Sequence of chain 36.A:
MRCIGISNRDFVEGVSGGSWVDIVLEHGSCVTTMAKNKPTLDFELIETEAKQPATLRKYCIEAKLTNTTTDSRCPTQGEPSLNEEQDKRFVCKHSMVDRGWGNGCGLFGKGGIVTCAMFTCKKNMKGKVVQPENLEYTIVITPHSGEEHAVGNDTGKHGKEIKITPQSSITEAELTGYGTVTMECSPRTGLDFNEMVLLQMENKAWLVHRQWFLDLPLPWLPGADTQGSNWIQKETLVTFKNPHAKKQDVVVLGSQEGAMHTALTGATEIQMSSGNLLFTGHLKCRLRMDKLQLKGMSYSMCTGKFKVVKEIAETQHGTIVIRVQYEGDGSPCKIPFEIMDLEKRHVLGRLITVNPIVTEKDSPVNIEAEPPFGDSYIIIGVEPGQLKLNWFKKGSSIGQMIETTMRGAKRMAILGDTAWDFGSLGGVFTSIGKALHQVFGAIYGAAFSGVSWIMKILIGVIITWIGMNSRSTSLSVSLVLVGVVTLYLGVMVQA

Sequence of chain 31.A:
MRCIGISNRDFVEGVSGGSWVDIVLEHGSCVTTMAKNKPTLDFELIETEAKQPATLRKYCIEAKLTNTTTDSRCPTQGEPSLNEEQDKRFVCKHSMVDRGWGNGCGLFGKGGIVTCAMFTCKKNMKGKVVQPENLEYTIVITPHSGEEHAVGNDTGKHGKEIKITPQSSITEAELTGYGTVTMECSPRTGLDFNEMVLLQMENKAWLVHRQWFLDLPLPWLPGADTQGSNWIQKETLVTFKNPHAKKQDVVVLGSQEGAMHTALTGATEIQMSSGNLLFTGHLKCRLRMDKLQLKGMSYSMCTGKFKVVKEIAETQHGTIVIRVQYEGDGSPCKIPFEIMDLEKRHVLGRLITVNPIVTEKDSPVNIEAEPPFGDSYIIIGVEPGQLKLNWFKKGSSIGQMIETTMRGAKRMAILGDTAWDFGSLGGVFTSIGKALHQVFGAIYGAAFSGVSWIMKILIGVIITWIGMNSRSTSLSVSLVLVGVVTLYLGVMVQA

Binding-site contacts:
Ligand atom C6 contacts residue HIS158 of chain 31.A at 3.6 Å.
Ligand atom C1 contacts residue ASN153 of chain 31.A at 1.4 Å.
Ligand atom N2 contacts residue HIS149 of chain 31.A at 4.2 Å.
Ligand atom O5 contacts residue HIS158 of chain 31.A at 3.2 Å.
Ligand atom C7 contacts residue HIS149 of chain 31.A at 4.3 Å.
Ligand atom C5 contacts residue HIS158 of chain 31.A at 4.0 Å.
Ligand atom C3 contacts residue ASN153 of chain 31.A at 3.9 Å.
Ligand atom O6 contacts residue HIS149 of chain 31.A at 3.5 Å.
Ligand atom C5 contacts residue GLY156 of chain 31.A at 4.1 Å.
Ligand atom C4 contacts residue HIS149 of chain 31.A at 3.7 Å.
Ligand atom C3 contacts residue HIS149 of chain 31.A at 4.3 Å.
Ligand atom O5 contacts residue GLY156 of chain 31.A at 4.1 Å.
Ligand atom O3 contacts residue HIS149 of chain 31.A at 4.2 Å.
Ligand atom C5 contacts residue ASN153 of chain 31.A at 3.6 Å.
Ligand atom O6 contacts residue HIS158 of chain 31.A at 3.5 Å.
Ligand atom C2 contacts residue ASN153 of chain 31.A at 2.5 Å.
Ligand atom C8 contacts residue ASN153 of chain 31.A at 4.5 Å.
Ligand atom O5 contacts residue ASN153 of chain 31.A at 2.3 Å (h-bond).
Ligand atom C1 contacts residue HIS149 of chain 31.A at 3.6 Å.
Ligand atom O5 contacts residue HIS149 of chain 31.A at 3.6 Å (h-bond).
Ligand atom O7 contacts residue HIS149 of chain 31.A at 3.3 Å.
Ligand atom C8 contacts residue GLY102 of chain 36.A at 3.5 Å.
Ligand atom C5 contacts residue HIS149 of chain 31.A at 4.2 Å.
Ligand atom C1 contacts residue THR155 of chain 31.A at 3.9 Å.
Ligand atom O5 contacts residue THR155 of chain 31.A at 3.9 Å.
Ligand atom C1 contacts residue HIS158 of chain 31.A at 4.2 Å.
Ligand atom C2 contacts residue HIS149 of chain 31.A at 3.4 Å.
Ligand atom C4 contacts residue ASN153 of chain 31.A at 4.2 Å.
Ligand atom C6 contacts residue GLY156 of chain 31.A at 3.8 Å.
Ligand atom C7 contacts residue ASN153 of chain 31.A at 4.1 Å.
Ligand atom N2 contacts residue ASN153 of chain 31.A at 3.1 Å (h-bond).

A protein and the small-molecule ligand that binds it are described below.
Small molecule (SMILES): CC(=O)N[C@H]1[C@H](O[C@H]2[C@H](O)[C@@H](NC(C)=O)CO[C@@H]2CO)O[C@H](CO)[C@@H](O)[C@@H]1O